Sequence of chain 1.B:
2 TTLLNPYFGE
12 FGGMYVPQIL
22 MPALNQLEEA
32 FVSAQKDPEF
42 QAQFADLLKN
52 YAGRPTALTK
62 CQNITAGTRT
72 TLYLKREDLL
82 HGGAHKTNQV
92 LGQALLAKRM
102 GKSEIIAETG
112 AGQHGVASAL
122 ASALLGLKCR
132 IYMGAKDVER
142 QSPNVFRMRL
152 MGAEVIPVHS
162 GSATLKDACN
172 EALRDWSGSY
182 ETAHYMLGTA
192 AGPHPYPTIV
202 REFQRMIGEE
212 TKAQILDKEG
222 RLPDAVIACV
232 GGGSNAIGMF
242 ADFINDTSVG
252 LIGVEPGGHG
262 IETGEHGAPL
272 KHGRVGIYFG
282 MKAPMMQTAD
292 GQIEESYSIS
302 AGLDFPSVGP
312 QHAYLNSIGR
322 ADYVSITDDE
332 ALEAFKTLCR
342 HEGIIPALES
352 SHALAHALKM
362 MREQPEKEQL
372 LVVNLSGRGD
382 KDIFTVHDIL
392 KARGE

This small molecule binds to this protein.
Small molecule (SMILES): O=P(O)(O)OCCNS(=O)(=O)c1ccc(OC(F)(F)F)cc1

Binding-site contacts:
Ligand atom O22 contacts residue ILE232 of chain 1.A at 3.6 Å.
Ligand atom O20 contacts residue THR183 of chain 1.A at 3.5 Å.
Ligand atom P17 contacts residue SER235 of chain 1.A at 3.6 Å.
Ligand atom C14 contacts residue THR183 of chain 1.A at 3.7 Å.
Ligand atom O21 contacts residue PHE22 of chain 1.A at 3.2 Å.
Ligand atom C5 contacts residue THR183 of chain 1.A at 3.7 Å.
Ligand atom O7 contacts residue ALA59 of chain 1.A at 3.4 Å.
Ligand atom O20 contacts residue GLY234 of chain 1.A at 3.6 Å.
Ligand atom C5 contacts residue LEU100 of chain 1.A at 3.6 Å (hydrophobic).
Ligand atom O20 contacts residue ILE64 of chain 1.A at 3.5 Å.
Ligand atom C4 contacts residue LEU100 of chain 1.A at 3.6 Å (hydrophobic).
Ligand atom O20 contacts residue SER235 of chain 1.A at 2.6 Å (h-bond).
Ligand atom O7 contacts residue PHE212 of chain 1.A at 3.7 Å.
Ligand atom O19 contacts residue GLY184 of chain 1.A at 2.8 Å (h-bond).
Ligand atom C1 contacts residue PHE212 of chain 1.A at 3.6 Å (hydrophobic).
Ligand atom C3 contacts residue LEU127 of chain 1.A at 3.6 Å (hydrophobic).
Ligand atom F9F contacts residue LEU127 of chain 1.A at 3.5 Å.
Ligand atom O18 contacts residue SER235 of chain 1.A at 3.5 Å (h-bond).
Ligand atom O21 contacts residue GLU49 of chain 1.A at 3.4 Å.
Ligand atom O19 contacts residue GLY213 of chain 1.A at 2.7 Å (h-bond).
Ligand atom F9F contacts residue ALA129 of chain 1.A at 3.4 Å.
Ligand atom C2 contacts residue PHE212 of chain 1.A at 3.7 Å (hydrophobic).
Ligand atom C15 contacts residue THR183 of chain 1.A at 3.7 Å.
Ligand atom O19 contacts residue PHE212 of chain 1.A at 3.5 Å.
Ligand atom C3 contacts residue TYR175 of chain 1.A at 3.5 Å (hydrophobic).
Ligand atom F11 contacts residue ALA129 of chain 1.A at 3.3 Å.
Ligand atom O16 contacts residue PHE212 of chain 1.A at 3.7 Å.
Ligand atom P17 contacts residue GLY213 of chain 1.A at 3.7 Å.
Ligand atom O18 contacts residue GLY234 of chain 1.A at 2.9 Å (h-bond).
Ligand atom F10 contacts residue PHE212 of chain 1.A at 3.7 Å.
Ligand atom F9F contacts residue ILE153 of chain 1.A at 3.6 Å.
Ligand atom C6 contacts residue PHE212 of chain 1.A at 3.7 Å (hydrophobic).
Ligand atom O22 contacts residue TYR175 of chain 1.A at 2.8 Å (h-bond).
Ligand atom O16 contacts residue THR183 of chain 1.A at 3.6 Å.
Ligand atom C14 contacts residue TYR175 of chain 1.A at 3.4 Å (hydrophobic).
Ligand atom O21 contacts residue LEU100 of chain 1.A at 3.3 Å.
Ligand atom O7 contacts residue ALA129 of chain 1.A at 3.6 Å.
Ligand atom O19 contacts residue THR183 of chain 1.A at 3.6 Å.
Ligand atom F11 contacts residue PRO18 of chain 1.B at 3.5 Å.
Ligand atom O20 contacts residue GLY184 of chain 1.A at 3.7 Å.

Sequence of chain 1.A:
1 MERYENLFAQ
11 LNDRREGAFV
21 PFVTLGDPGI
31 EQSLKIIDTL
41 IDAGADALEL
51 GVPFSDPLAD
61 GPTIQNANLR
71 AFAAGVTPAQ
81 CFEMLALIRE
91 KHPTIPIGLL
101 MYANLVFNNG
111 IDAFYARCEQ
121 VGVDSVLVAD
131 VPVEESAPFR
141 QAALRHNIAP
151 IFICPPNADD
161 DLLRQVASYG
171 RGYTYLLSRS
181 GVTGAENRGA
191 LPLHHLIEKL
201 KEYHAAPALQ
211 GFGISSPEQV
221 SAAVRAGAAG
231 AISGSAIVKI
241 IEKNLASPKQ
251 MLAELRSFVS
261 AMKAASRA